A small-molecule ligand and the protein it binds are described below.
Small molecule (SMILES): CC(=O)N[C@H]1[C@H](O[C@H]2[C@H](O)[C@@H](NC(C)=O)CO[C@@H]2CO)O[C@H](CO)[C@@H](O)[C@@H]1O

Sequence of chain 1.A:
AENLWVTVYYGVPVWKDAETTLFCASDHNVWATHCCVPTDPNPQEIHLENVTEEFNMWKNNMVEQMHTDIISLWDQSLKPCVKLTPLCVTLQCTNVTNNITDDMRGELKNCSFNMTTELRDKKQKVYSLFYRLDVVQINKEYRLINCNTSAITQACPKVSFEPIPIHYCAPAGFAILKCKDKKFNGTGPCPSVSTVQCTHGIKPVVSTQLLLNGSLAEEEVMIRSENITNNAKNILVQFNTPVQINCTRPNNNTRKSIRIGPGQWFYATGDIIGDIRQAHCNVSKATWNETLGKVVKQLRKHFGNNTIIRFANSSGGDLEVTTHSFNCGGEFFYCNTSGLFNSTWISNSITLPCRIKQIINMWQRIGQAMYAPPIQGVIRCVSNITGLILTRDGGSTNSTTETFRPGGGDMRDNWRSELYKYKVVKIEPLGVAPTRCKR

Binding-site contacts:
Ligand atom C3 contacts residue ASN58 of chain 1.A at 3.8 Å.
Ligand atom C7 contacts residue SER17 of chain 1.B at 4.2 Å.
Ligand atom C7 contacts residue GLY16 of chain 1.B at 3.5 Å.
Ligand atom O7 contacts residue SER17 of chain 1.B at 3.6 Å.
Ligand atom C8 contacts residue ASN58 of chain 1.A at 4.5 Å.
Ligand atom C1 contacts residue ASN58 of chain 1.A at 1.5 Å.
Ligand atom C8 contacts residue SER17 of chain 1.B at 3.7 Å.
Ligand atom O5 contacts residue ASN58 of chain 1.A at 2.4 Å (h-bond).
Ligand atom O7 contacts residue GLY16 of chain 1.B at 3.2 Å (h-bond).
Ligand atom N2 contacts residue GLU57 of chain 1.A at 3.9 Å.
Ligand atom C4 contacts residue ASN58 of chain 1.A at 4.2 Å.
Ligand atom C8 contacts residue GLU57 of chain 1.A at 3.8 Å.
Ligand atom N2 contacts residue ASN58 of chain 1.A at 2.8 Å (h-bond).
Ligand atom C7 contacts residue ASN58 of chain 1.A at 3.6 Å.
Ligand atom C2 contacts residue ASN58 of chain 1.A at 2.5 Å.
Ligand atom C5 contacts residue ASN58 of chain 1.A at 3.7 Å.
Ligand atom C7 contacts residue GLU57 of chain 1.A at 4.3 Å.
Ligand atom O7 contacts residue ASN58 of chain 1.A at 4.0 Å.
Ligand atom C8 contacts residue GLY16 of chain 1.B at 3.5 Å.
Ligand atom N2 contacts residue GLY16 of chain 1.B at 4.3 Å.

Sequence of chain 1.B:
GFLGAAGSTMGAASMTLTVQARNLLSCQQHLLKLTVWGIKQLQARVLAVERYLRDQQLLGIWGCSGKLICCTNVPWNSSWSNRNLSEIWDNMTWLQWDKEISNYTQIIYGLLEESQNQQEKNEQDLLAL